Sequence of chain 2.B:
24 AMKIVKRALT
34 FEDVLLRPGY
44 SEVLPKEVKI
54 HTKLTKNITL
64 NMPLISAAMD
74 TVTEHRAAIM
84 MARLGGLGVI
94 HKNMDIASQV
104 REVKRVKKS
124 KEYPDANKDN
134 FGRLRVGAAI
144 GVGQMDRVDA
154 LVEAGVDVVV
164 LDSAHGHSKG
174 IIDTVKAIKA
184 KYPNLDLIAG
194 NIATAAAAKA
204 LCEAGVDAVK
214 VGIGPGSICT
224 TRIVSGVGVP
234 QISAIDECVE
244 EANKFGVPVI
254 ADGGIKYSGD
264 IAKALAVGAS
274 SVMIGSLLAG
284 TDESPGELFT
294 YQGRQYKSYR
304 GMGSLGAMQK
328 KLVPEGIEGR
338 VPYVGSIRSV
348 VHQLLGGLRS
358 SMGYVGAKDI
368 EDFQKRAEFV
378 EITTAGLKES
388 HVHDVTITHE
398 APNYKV

Binding-site contacts:
Ligand atom C21 contacts residue PRO48 of chain 3.B at 3.7 Å (hydrophobic).
Ligand atom C7 contacts residue ALA167 of chain 2.B at 3.8 Å (hydrophobic).
Ligand atom C8 contacts residue GLU332 of chain 2.B at 4.0 Å.
Ligand atom N3 contacts residue GLU332 of chain 2.B at 3.0 Å (salt-bridge).
Ligand atom C13 contacts residue MET311 of chain 2.B at 3.8 Å (hydrophobic).
Ligand atom C13 contacts residue GLU332 of chain 2.B at 3.7 Å.
Ligand atom C20 contacts residue PRO48 of chain 3.B at 3.7 Å (hydrophobic).
Ligand atom C4 contacts residue GLY306 of chain 2.B at 3.8 Å.
Ligand atom CL contacts residue TYR361 of chain 3.B at 4.0 Å.
Ligand atom CL contacts residue PRO48 of chain 3.B at 3.8 Å.
Ligand atom C19 contacts residue PRO48 of chain 3.B at 4.0 Å (hydrophobic).
Ligand atom C9 contacts residue IMP1 of chain 2.N at 4.0 Å.
Ligand atom C13 contacts residue GLY306 of chain 2.B at 3.9 Å.
Ligand atom C17 contacts residue GLU332 of chain 2.B at 3.8 Å.
Ligand atom O3 contacts residue SER166 of chain 2.B at 3.3 Å (h-bond).
Ligand atom C24 contacts residue SER166 of chain 2.B at 3.8 Å.
Ligand atom C8 contacts residue IMP1 of chain 2.N at 3.4 Å.
Ligand atom C17 contacts residue ALA167 of chain 2.B at 4.0 Å (hydrophobic).
Ligand atom C22 contacts residue TYR361 of chain 3.B at 3.7 Å (hydrophobic).
Ligand atom C2 contacts residue GLY306 of chain 2.B at 3.5 Å.
Ligand atom N4 contacts residue GLU332 of chain 2.B at 2.8 Å (salt-bridge).
Ligand atom C10 contacts residue GLU332 of chain 2.B at 3.4 Å.
Ligand atom C22 contacts residue SER357 of chain 3.B at 3.2 Å.
Ligand atom C7 contacts residue IMP1 of chain 2.N at 3.7 Å.
Ligand atom C4 contacts residue MET305 of chain 2.B at 4.0 Å (hydrophobic).
Ligand atom C22 contacts residue GLU332 of chain 2.B at 3.9 Å.
Ligand atom C3 contacts residue MET305 of chain 2.B at 3.4 Å (hydrophobic).
Ligand atom C8 contacts residue ALA167 of chain 2.B at 3.8 Å (hydrophobic).
Ligand atom C28 contacts residue SER166 of chain 2.B at 3.5 Å.
Ligand atom C2 contacts residue MET305 of chain 2.B at 4.0 Å (hydrophobic).
Ligand atom O25 contacts residue LEU47 of chain 3.B at 4.0 Å.
Ligand atom C21 contacts residue TYR361 of chain 3.B at 4.0 Å (hydrophobic).
Ligand atom C12 contacts residue MET311 of chain 2.B at 4.0 Å (hydrophobic).
Ligand atom C1 contacts residue GLY306 of chain 2.B at 3.8 Å.
Ligand atom C21 contacts residue SER357 of chain 3.B at 3.8 Å.
Ligand atom C13 contacts residue VAL330 of chain 2.B at 3.6 Å (hydrophobic).
Ligand atom C8 contacts residue THR224 of chain 2.B at 3.6 Å.
Ligand atom C3 contacts residue GLY306 of chain 2.B at 3.5 Å.
Ligand atom CL contacts residue HIS168 of chain 2.B at 3.8 Å.
Ligand atom CL contacts residue GLY360 of chain 3.B at 3.5 Å.

Sequence of chain 3.B:
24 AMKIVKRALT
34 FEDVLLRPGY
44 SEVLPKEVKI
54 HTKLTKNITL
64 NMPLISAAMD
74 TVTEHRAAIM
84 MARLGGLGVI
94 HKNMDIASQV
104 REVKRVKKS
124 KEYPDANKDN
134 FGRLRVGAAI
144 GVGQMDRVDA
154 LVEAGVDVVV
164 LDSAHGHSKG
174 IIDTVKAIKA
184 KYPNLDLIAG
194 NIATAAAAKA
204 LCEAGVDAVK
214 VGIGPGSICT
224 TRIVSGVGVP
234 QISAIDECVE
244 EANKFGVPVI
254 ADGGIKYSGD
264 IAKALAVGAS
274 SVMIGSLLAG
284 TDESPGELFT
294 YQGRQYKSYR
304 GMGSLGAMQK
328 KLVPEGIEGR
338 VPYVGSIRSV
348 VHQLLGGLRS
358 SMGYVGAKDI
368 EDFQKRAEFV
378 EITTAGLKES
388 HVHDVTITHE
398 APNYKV

This small molecule binds to this protein.
Small molecule (SMILES): C=C(C)c1cccc(C(C)(C)NC(=O)Nc2ccc(Cl)c(OCC(=O)O)c2)c1